A protein and the small-molecule ligand that binds it are described below.
Small molecule (SMILES): CC(=O)N[C@H]1[C@H](O[C@H]2[C@H](O)[C@@H](NC(C)=O)CO[C@@H]2CO)O[C@H](CO)[C@@H](O)[C@@H]1O

Sequence of chain 1.A:
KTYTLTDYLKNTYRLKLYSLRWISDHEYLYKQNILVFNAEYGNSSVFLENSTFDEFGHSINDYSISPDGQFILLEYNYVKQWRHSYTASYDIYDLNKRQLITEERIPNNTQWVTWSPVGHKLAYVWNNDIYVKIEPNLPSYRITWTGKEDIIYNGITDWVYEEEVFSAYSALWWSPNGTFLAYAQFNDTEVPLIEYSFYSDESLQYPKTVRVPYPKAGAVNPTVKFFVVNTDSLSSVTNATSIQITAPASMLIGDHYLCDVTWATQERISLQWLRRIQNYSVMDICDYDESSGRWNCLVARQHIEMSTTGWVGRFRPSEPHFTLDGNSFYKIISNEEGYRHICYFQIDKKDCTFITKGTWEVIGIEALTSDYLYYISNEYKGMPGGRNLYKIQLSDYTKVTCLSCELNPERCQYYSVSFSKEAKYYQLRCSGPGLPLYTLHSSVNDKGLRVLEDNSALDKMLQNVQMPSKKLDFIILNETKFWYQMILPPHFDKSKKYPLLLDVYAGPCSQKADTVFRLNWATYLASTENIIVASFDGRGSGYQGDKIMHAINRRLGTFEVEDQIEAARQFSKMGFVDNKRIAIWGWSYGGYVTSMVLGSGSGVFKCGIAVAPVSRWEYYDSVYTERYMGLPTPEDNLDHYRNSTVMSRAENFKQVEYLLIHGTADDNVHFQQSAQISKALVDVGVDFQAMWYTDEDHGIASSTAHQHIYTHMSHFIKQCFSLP

Binding-site contacts:
Ligand atom C4 contacts residue ASN203 of chain 1.A at 4.3 Å.
Ligand atom C3 contacts residue THR205 of chain 1.A at 4.2 Å.
Ligand atom C3 contacts residue ASN203 of chain 1.A at 3.9 Å.
Ligand atom O7 contacts residue THR205 of chain 1.A at 4.4 Å.
Ligand atom C7 contacts residue ILE168 of chain 1.A at 3.7 Å (hydrophobic).
Ligand atom C5 contacts residue THR205 of chain 1.A at 3.7 Å.
Ligand atom C5 contacts residue ASN203 of chain 1.A at 3.6 Å.
Ligand atom O5 contacts residue THR205 of chain 1.A at 4.0 Å.
Ligand atom N2 contacts residue THR205 of chain 1.A at 4.5 Å.
Ligand atom C8 contacts residue ILE168 of chain 1.A at 4.0 Å (hydrophobic).
Ligand atom C8 contacts residue GLU206 of chain 1.A at 4.1 Å.
Ligand atom O6 contacts residue THR205 of chain 1.A at 4.5 Å.
Ligand atom O7 contacts residue GLN201 of chain 1.A at 4.4 Å.
Ligand atom N2 contacts residue ASN203 of chain 1.A at 3.0 Å (h-bond).
Ligand atom C4 contacts residue THR205 of chain 1.A at 4.5 Å.
Ligand atom C1 contacts residue ASN203 of chain 1.A at 1.4 Å.
Ligand atom O6 contacts residue GLU206 of chain 1.A at 3.7 Å.
Ligand atom C1 contacts residue ILE168 of chain 1.A at 4.4 Å (hydrophobic).
Ligand atom C7 contacts residue ASN203 of chain 1.A at 3.8 Å.
Ligand atom N2 contacts residue ILE168 of chain 1.A at 3.4 Å.
Ligand atom C2 contacts residue THR205 of chain 1.A at 4.4 Å.
Ligand atom O7 contacts residue ILE168 of chain 1.A at 4.1 Å.
Ligand atom O7 contacts residue ASN203 of chain 1.A at 3.9 Å.
Ligand atom C2 contacts residue ASN203 of chain 1.A at 2.6 Å.
Ligand atom C1 contacts residue THR205 of chain 1.A at 3.7 Å.
Ligand atom O5 contacts residue ASN203 of chain 1.A at 2.4 Å (h-bond).